Binding-site contacts:
Ligand atom CAE contacts residue TRP207 of chain 2.A at 4.2 Å (hydrophobic).
Ligand atom CAJ contacts residue ASN176 of chain 2.A at 3.7 Å.
Ligand atom OAC contacts residue ILE107 of chain 2.A at 4.0 Å.
Ligand atom CAG contacts residue ILE107 of chain 2.A at 3.8 Å (hydrophobic).
Ligand atom CAA contacts residue PHE110 of chain 2.A at 3.5 Å (hydrophobic).
Ligand atom NAB contacts residue ASN176 of chain 2.A at 4.1 Å.
Ligand atom CAL contacts residue MET142 of chain 2.A at 4.0 Å (hydrophobic).
Ligand atom CAA contacts residue ASN176 of chain 2.A at 3.8 Å.
Ligand atom NAF contacts residue ASN176 of chain 2.A at 2.9 Å (h-bond).
Ligand atom CAK contacts residue TYR148 of chain 2.A at 3.8 Å (hydrophobic).
Ligand atom CAN contacts residue PHE184 of chain 2.A at 4.1 Å (hydrophobic).
Ligand atom CAH contacts residue THR149 of chain 2.A at 3.2 Å.
Ligand atom NAB contacts residue TRP207 of chain 2.A at 3.9 Å.
Ligand atom CAL contacts residue TRP145 of chain 2.A at 4.0 Å (hydrophobic).
Ligand atom CAL contacts residue ASN176 of chain 2.A at 3.7 Å.
Ligand atom CAM contacts residue GLU180 of chain 2.A at 4.1 Å.
Ligand atom CAD contacts residue GLY106 of chain 2.A at 4.0 Å.
Ligand atom NAF contacts residue ASN179 of chain 2.A at 4.2 Å.
Ligand atom CAM contacts residue MET142 of chain 2.A at 3.7 Å (hydrophobic).
Ligand atom CAH contacts residue PHE110 of chain 2.A at 4.2 Å (hydrophobic).
Ligand atom CAD contacts residue TRP207 of chain 2.A at 3.6 Å (hydrophobic).
Ligand atom CAM contacts residue ASN176 of chain 2.A at 4.2 Å.
Ligand atom OAC contacts residue PHE110 of chain 2.A at 3.5 Å.
Ligand atom OAC contacts residue ASN179 of chain 2.A at 2.8 Å (h-bond).
Ligand atom CAL contacts residue PHE110 of chain 2.A at 4.1 Å (hydrophobic).
Ligand atom NAF contacts residue PHE110 of chain 2.A at 3.8 Å.
Ligand atom CAE contacts residue PHE110 of chain 2.A at 3.7 Å (hydrophobic).
Ligand atom CAE contacts residue THR149 of chain 2.A at 3.4 Å.
Ligand atom NAB contacts residue PHE110 of chain 2.A at 3.5 Å.
Ligand atom CAH contacts residue TRP145 of chain 2.A at 4.1 Å (hydrophobic).
Ligand atom CAN contacts residue PHE110 of chain 2.A at 4.1 Å (hydrophobic).
Ligand atom CAK contacts residue TRP103 of chain 2.A at 3.8 Å (hydrophobic).
Ligand atom CAE contacts residue ASN176 of chain 2.A at 3.4 Å.
Ligand atom CAN contacts residue GLU180 of chain 2.A at 4.1 Å.
Ligand atom CAA contacts residue ASN179 of chain 2.A at 3.6 Å.
Ligand atom CAJ contacts residue ASN179 of chain 2.A at 3.6 Å.
Ligand atom CAI contacts residue THR149 of chain 2.A at 3.7 Å.
Ligand atom CAJ contacts residue PHE110 of chain 2.A at 4.1 Å (hydrophobic).
Ligand atom CAG contacts residue GLY106 of chain 2.A at 3.6 Å.
Ligand atom CAD contacts residue ILE107 of chain 2.A at 3.6 Å (hydrophobic).

This protein binds this small molecule.
Small molecule (SMILES): CCCCNC(=O)N1CCC(C)CC1

Sequence of chain 2.A:
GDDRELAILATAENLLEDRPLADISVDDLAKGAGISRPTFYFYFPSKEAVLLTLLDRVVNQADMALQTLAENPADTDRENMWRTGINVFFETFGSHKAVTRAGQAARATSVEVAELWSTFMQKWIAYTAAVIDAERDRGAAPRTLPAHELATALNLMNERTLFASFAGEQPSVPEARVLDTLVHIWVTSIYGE